Sequence of chain 1.D:
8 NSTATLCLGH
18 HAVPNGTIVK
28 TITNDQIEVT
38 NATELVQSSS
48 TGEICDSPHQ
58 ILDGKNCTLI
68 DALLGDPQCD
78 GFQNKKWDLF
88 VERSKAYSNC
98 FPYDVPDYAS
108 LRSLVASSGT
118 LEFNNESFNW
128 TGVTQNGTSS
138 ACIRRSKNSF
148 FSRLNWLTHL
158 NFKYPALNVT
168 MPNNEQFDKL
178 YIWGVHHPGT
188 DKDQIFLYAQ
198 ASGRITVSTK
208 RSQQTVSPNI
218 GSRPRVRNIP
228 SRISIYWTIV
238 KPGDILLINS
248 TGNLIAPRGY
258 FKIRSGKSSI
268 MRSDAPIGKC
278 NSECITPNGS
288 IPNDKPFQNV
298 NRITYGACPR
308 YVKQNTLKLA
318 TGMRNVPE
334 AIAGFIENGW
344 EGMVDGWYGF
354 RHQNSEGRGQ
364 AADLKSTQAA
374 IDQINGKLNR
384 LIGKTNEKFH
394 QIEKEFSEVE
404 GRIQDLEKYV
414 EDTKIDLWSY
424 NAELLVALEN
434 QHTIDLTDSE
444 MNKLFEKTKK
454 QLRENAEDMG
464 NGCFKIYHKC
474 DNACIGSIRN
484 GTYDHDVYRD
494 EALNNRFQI

This small molecule binds to this protein.
Small molecule (SMILES): CC(=O)N[C@@H]1[C@@H](O)[C@H](O)[C@@H](CO)O[C@H]1O

Binding-site contacts:
Ligand atom C1 contacts residue ASN63 of chain 1.D at 1.4 Å.
Ligand atom C8 contacts residue LYS62 of chain 1.D at 3.9 Å.
Ligand atom C3 contacts residue ASN63 of chain 1.D at 3.8 Å.
Ligand atom C2 contacts residue ASN63 of chain 1.D at 2.5 Å.
Ligand atom C7 contacts residue ASN63 of chain 1.D at 3.4 Å.
Ligand atom C5 contacts residue ASN63 of chain 1.D at 3.7 Å.
Ligand atom O7 contacts residue ASN63 of chain 1.D at 3.6 Å (h-bond).
Ligand atom O6 contacts residue TYR94 of chain 1.D at 3.4 Å (h-bond).
Ligand atom C6 contacts residue TYR94 of chain 1.D at 4.0 Å (hydrophobic).
Ligand atom C4 contacts residue ASN63 of chain 1.D at 4.2 Å.
Ligand atom O5 contacts residue ASN63 of chain 1.D at 2.4 Å (h-bond).
Ligand atom O6 contacts residue ASN63 of chain 1.D at 4.3 Å.
Ligand atom O5 contacts residue TYR94 of chain 1.D at 3.7 Å.
Ligand atom C5 contacts residue TYR94 of chain 1.D at 4.5 Å (hydrophobic).
Ligand atom N2 contacts residue ASN63 of chain 1.D at 2.9 Å (h-bond).